The protein below binds the small molecule below.
Small molecule (SMILES): CC(=O)N[C@@H]1[C@@H](O)[C@H](O)[C@@H](CO)O[C@H]1O

Binding-site contacts:
Ligand atom C1 contacts residue ASN11 of chain 1.G at 1.4 Å.
Ligand atom C2 contacts residue ASN11 of chain 1.G at 2.5 Å.
Ligand atom C7 contacts residue ASN11 of chain 1.G at 3.3 Å.
Ligand atom C8 contacts residue ASN11 of chain 1.G at 4.5 Å.
Ligand atom C5 contacts residue ASN11 of chain 1.G at 3.6 Å.
Ligand atom O5 contacts residue ASN11 of chain 1.G at 2.3 Å (h-bond).
Ligand atom C4 contacts residue ASN11 of chain 1.G at 4.2 Å.
Ligand atom N2 contacts residue ASN11 of chain 1.G at 2.9 Å (h-bond).
Ligand atom C3 contacts residue ASN11 of chain 1.G at 3.8 Å.
Ligand atom O7 contacts residue ASN11 of chain 1.G at 3.2 Å (h-bond).

Sequence of chain 1.G:
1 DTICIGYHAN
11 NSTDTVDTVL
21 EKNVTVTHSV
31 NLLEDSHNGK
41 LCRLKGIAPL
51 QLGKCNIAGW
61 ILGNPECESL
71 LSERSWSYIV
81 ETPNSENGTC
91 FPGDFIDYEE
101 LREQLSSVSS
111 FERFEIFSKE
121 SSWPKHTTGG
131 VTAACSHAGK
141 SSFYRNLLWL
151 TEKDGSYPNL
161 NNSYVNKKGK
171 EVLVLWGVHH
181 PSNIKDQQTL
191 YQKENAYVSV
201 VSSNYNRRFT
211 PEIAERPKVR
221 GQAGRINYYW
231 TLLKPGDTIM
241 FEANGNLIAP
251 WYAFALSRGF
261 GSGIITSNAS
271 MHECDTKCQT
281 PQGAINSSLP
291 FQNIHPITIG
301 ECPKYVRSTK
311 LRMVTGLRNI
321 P